Binding-site contacts:
Ligand atom O2 contacts residue ARG418 of chain 1.A at 3.4 Å.
Ligand atom C6 contacts residue HIS84 of chain 1.A at 4.3 Å.
Ligand atom O5 contacts residue LYS423 of chain 1.A at 3.6 Å.
Ligand atom C4 contacts residue LEU415 of chain 1.A at 4.1 Å (hydrophobic).
Ligand atom N1 contacts residue ALA422 of chain 1.A at 3.8 Å.
Ligand atom O4 contacts residue HIS84 of chain 1.A at 3.8 Å.
Ligand atom C5 contacts residue ALA422 of chain 1.A at 4.0 Å (hydrophobic).
Ligand atom O4 contacts residue ALA422 of chain 1.A at 4.1 Å.
Ligand atom O3 contacts residue HIS84 of chain 1.A at 4.2 Å.
Ligand atom O1 contacts residue LEU415 of chain 1.A at 4.3 Å.
Ligand atom C5 contacts residue LEU415 of chain 1.A at 4.3 Å (hydrophobic).
Ligand atom C1 contacts residue HIS84 of chain 1.A at 4.1 Å.
Ligand atom C7 contacts residue HIS84 of chain 1.A at 4.2 Å.
Ligand atom C5 contacts residue ARG418 of chain 1.A at 4.1 Å.
Ligand atom C4 contacts residue ARG418 of chain 1.A at 4.1 Å.
Ligand atom O3 contacts residue ILE103 of chain 1.A at 4.0 Å.
Ligand atom O3 contacts residue VAL93 of chain 1.A at 3.5 Å.
Ligand atom C8 contacts residue HIS84 of chain 1.A at 4.4 Å.
Ligand atom C7 contacts residue VAL93 of chain 1.A at 4.2 Å (hydrophobic).
Ligand atom C4 contacts residue TRP91 of chain 1.A at 3.5 Å (hydrophobic).
Ligand atom C3 contacts residue HIS84 of chain 1.A at 3.7 Å.
Ligand atom O2 contacts residue LEU362 of chain 1.A at 3.3 Å.
Ligand atom O2 contacts residue LEU415 of chain 1.A at 4.3 Å.
Ligand atom O2 contacts residue ALA422 of chain 1.A at 3.5 Å.
Ligand atom O2 contacts residue GLY419 of chain 1.A at 3.5 Å.
Ligand atom O5 contacts residue ALA422 of chain 1.A at 4.2 Å.
Ligand atom C5 contacts residue LEU362 of chain 1.A at 3.7 Å (hydrophobic).
Ligand atom C5 contacts residue GLY419 of chain 1.A at 4.4 Å.
Ligand atom C7 contacts residue ILE103 of chain 1.A at 4.0 Å (hydrophobic).
Ligand atom O1 contacts residue HIS84 of chain 1.A at 3.4 Å.
Ligand atom C3 contacts residue TRP91 of chain 1.A at 4.3 Å (hydrophobic).
Ligand atom C2 contacts residue GLY419 of chain 1.A at 4.3 Å.
Ligand atom C2 contacts residue ALA422 of chain 1.A at 3.8 Å (hydrophobic).
Ligand atom C8 contacts residue ALA422 of chain 1.A at 3.9 Å (hydrophobic).
Ligand atom N1 contacts residue LEU362 of chain 1.A at 4.3 Å.

Sequence of chain 1.A:
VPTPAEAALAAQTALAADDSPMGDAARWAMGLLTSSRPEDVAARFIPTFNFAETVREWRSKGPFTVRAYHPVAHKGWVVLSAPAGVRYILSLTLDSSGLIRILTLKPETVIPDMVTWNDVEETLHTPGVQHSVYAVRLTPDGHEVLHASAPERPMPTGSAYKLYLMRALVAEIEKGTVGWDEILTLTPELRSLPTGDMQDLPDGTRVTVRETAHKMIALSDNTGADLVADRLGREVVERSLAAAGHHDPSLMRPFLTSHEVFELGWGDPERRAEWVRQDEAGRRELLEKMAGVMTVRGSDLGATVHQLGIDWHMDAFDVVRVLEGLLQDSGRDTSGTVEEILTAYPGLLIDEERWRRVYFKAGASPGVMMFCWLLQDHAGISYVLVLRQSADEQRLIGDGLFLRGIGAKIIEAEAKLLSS

The protein below binds the small molecule below.
Small molecule (SMILES): O=C(O)[C@H]1/C(=C/CO)O[C@@H]2CC(=O)N21